Binding-site contacts:
Ligand atom C14 contacts residue THR114 of chain 1.A at 3.4 Å.
Ligand atom O3 contacts residue HIS111 of chain 1.A at 2.6 Å (h-bond).
Ligand atom C14 contacts residue TRP112 of chain 1.A at 3.4 Å (hydrophobic).
Ligand atom N1 contacts residue TRP220 of chain 1.A at 3.4 Å.
Ligand atom C17 contacts residue NAP1 of chain 1.B at 3.6 Å.
Ligand atom O2 contacts residue TRP112 of chain 1.A at 3.0 Å (h-bond).
Ligand atom O3 contacts residue TYR49 of chain 1.A at 2.7 Å (h-bond).
Ligand atom C18 contacts residue HIS111 of chain 1.A at 3.1 Å.
Ligand atom C10 contacts residue TRP112 of chain 1.A at 3.7 Å (hydrophobic).
Ligand atom C11 contacts residue TRP112 of chain 1.A at 3.3 Å (hydrophobic).
Ligand atom CL19 contacts residue THR114 of chain 1.A at 3.6 Å.
Ligand atom N5 contacts residue PHE123 of chain 1.A at 3.6 Å.
Ligand atom C3 contacts residue TRP21 of chain 1.A at 3.5 Å (hydrophobic).
Ligand atom C17 contacts residue TRP21 of chain 1.A at 3.7 Å (hydrophobic).
Ligand atom C18 contacts residue NAP1 of chain 1.B at 3.5 Å.
Ligand atom C9 contacts residue LEU301 of chain 1.A at 3.7 Å (hydrophobic).
Ligand atom N3 contacts residue ALA300 of chain 1.A at 3.5 Å.
Ligand atom O2 contacts residue HIS111 of chain 1.A at 2.9 Å (h-bond).
Ligand atom S1 contacts residue TRP112 of chain 1.A at 3.7 Å.
Ligand atom O1 contacts residue PHE123 of chain 1.A at 3.7 Å.
Ligand atom C14 contacts residue PHE116 of chain 1.A at 3.7 Å (hydrophobic).
Ligand atom O1 contacts residue TRP220 of chain 1.A at 3.5 Å.
Ligand atom C15 contacts residue TRP112 of chain 1.A at 3.4 Å (hydrophobic).
Ligand atom C13 contacts residue TRP112 of chain 1.A at 3.4 Å (hydrophobic).
Ligand atom C10 contacts residue LEU301 of chain 1.A at 3.5 Å (hydrophobic).
Ligand atom C7 contacts residue TRP21 of chain 1.A at 3.2 Å (hydrophobic).
Ligand atom C4 contacts residue TRP21 of chain 1.A at 3.5 Å (hydrophobic).
Ligand atom CL19 contacts residue CYS304 of chain 1.A at 3.7 Å.
Ligand atom C9 contacts residue TRP220 of chain 1.A at 3.3 Å (hydrophobic).
Ligand atom N3 contacts residue TRP112 of chain 1.A at 3.5 Å.
Ligand atom N8 contacts residue TRP21 of chain 1.A at 3.0 Å (h-bond).
Ligand atom O3 contacts residue NAP1 of chain 1.B at 3.0 Å.
Ligand atom N3 contacts residue LEU301 of chain 1.A at 3.5 Å (h-bond).
Ligand atom O1 contacts residue LEU301 of chain 1.A at 3.5 Å.
Ligand atom C16 contacts residue TRP112 of chain 1.A at 3.4 Å (hydrophobic).
Ligand atom C1 contacts residue TRP220 of chain 1.A at 3.7 Å (hydrophobic).
Ligand atom N2 contacts residue CSO299 of chain 1.A at 3.5 Å (h-bond).
Ligand atom O2 contacts residue NAP1 of chain 1.B at 3.6 Å.
Ligand atom CL19 contacts residue TYR310 of chain 1.A at 3.6 Å.
Ligand atom C12 contacts residue TRP112 of chain 1.A at 3.5 Å (hydrophobic).

Sequence of chain 1.A:
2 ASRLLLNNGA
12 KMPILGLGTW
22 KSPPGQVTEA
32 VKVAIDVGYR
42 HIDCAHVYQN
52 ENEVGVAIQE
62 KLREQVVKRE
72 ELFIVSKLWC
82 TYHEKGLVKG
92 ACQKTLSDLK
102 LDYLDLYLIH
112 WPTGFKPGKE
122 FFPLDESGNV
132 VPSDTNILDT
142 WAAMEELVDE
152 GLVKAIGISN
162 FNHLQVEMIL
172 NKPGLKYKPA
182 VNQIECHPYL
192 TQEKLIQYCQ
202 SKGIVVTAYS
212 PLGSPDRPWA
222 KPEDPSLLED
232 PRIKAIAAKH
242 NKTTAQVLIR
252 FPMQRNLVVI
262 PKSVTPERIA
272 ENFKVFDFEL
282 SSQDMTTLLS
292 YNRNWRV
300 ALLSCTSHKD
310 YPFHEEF

This small molecule binds to this protein.
Small molecule (SMILES): O=C(O)Cc1nn(Cc2nc3cc(Cl)ccc3s2)c(=O)c2nccnc12